Sequence of chain 1.B:
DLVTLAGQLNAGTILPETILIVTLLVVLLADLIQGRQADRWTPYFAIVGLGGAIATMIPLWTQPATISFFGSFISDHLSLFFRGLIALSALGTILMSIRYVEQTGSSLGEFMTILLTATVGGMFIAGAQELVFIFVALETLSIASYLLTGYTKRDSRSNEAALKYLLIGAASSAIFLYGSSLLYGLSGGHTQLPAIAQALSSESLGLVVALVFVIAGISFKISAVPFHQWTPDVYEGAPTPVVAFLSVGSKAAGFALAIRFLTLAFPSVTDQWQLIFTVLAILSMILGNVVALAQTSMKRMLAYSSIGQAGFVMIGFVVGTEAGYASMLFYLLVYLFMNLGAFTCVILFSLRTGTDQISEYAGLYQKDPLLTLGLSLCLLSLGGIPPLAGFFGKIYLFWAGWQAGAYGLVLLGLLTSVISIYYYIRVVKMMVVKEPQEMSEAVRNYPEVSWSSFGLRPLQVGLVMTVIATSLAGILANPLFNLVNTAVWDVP

A small-molecule ligand and the protein it binds are described below.
Small molecule (SMILES): C[C@@H]1CC[C@@]2(OC1)O[C@H]1[C@@H](O)[C@H]3[C@@H]4CC[C@H]5C[C@@H](O[C@@H]6O[C@H](CO)[C@H](O[C@@H]7O[C@H](CO)[C@@H](O)[C@H](O[C@@H]8OC[C@@H](O)[C@H](O)[C@H]8O)[C@H]7O[C@@H]7O[C@H](CO)[C@H](O)[C@H](O[C@@H]8O[C@H](CO)[C@@H](O)[C@H](O)[C@H]8O)[C@H]7O)[C@H](O)[C@H]6O)[C@H](O)C[C@]5(C)[C@H]4CC[C@]3(C)[C@H]1[C@@H]2C

Binding-site contacts:
Ligand atom C81 contacts residue ILE34 of chain 1.B at 3.9 Å (hydrophobic).
Ligand atom O25 contacts residue AJP1 of chain 1.KA at 4.2 Å.
Ligand atom C06 contacts residue VAL27 of chain 1.B at 4.5 Å (hydrophobic).
Ligand atom C06 contacts residue ALA31 of chain 1.B at 4.0 Å (hydrophobic).
Ligand atom O84 contacts residue VAL27 of chain 1.B at 3.4 Å.
Ligand atom C15 contacts residue GLN35 of chain 1.B at 3.5 Å.
Ligand atom C16 contacts residue AJP1 of chain 1.KA at 3.6 Å.
Ligand atom C13 contacts residue ALA31 of chain 1.B at 4.4 Å (hydrophobic).
Ligand atom C83 contacts residue ALA31 of chain 1.B at 3.6 Å (hydrophobic).
Ligand atom C02 contacts residue LEU30 of chain 1.B at 3.4 Å (hydrophobic).
Ligand atom C11 contacts residue AJP1 of chain 1.KA at 3.3 Å.
Ligand atom C19 contacts residue AJP1 of chain 1.KA at 4.0 Å.
Ligand atom C20 contacts residue GLN35 of chain 1.B at 4.3 Å.
Ligand atom C13 contacts residue GLN35 of chain 1.B at 2.5 Å.
Ligand atom C17 contacts residue AJP1 of chain 1.KA at 3.1 Å.
Ligand atom C14 contacts residue ILE34 of chain 1.B at 4.2 Å (hydrophobic).
Ligand atom C85 contacts residue LEU30 of chain 1.B at 3.5 Å (hydrophobic).
Ligand atom C23 contacts residue AJP1 of chain 1.KA at 3.5 Å.
Ligand atom C02 contacts residue VAL27 of chain 1.B at 4.4 Å (hydrophobic).
Ligand atom C13 contacts residue TRP42 of chain 1.B at 4.2 Å (hydrophobic).
Ligand atom C83 contacts residue ILE34 of chain 1.B at 4.1 Å (hydrophobic).
Ligand atom C01 contacts residue LEU30 of chain 1.B at 4.5 Å (hydrophobic).
Ligand atom C06 contacts residue LEU30 of chain 1.B at 4.4 Å (hydrophobic).
Ligand atom O79 contacts residue AJP1 of chain 1.KA at 4.2 Å.
Ligand atom C21 contacts residue GLN35 of chain 1.B at 3.5 Å.
Ligand atom C18 contacts residue AJP1 of chain 1.KA at 4.0 Å.
Ligand atom C10 contacts residue AJP1 of chain 1.KA at 4.0 Å.
Ligand atom C15 contacts residue AJP1 of chain 1.KA at 3.8 Å.
Ligand atom C85 contacts residue VAL27 of chain 1.B at 3.6 Å (hydrophobic).
Ligand atom C12 contacts residue GLN35 of chain 1.B at 3.9 Å.
Ligand atom C01 contacts residue VAL27 of chain 1.B at 3.8 Å (hydrophobic).
Ligand atom C83 contacts residue LEU30 of chain 1.B at 3.5 Å (hydrophobic).
Ligand atom O09 contacts residue AJP1 of chain 1.KA at 3.9 Å.
Ligand atom C03 contacts residue LEU30 of chain 1.B at 4.3 Å (hydrophobic).
Ligand atom C11 contacts residue GLN35 of chain 1.B at 4.3 Å.
Ligand atom C14 contacts residue GLN35 of chain 1.B at 2.6 Å.
Ligand atom C24 contacts residue AJP1 of chain 1.KA at 4.4 Å.
Ligand atom C22 contacts residue AJP1 of chain 1.KA at 4.2 Å.
Ligand atom C21 contacts residue AJP1 of chain 1.KA at 4.2 Å.
Ligand atom O79 contacts residue GLN38 of chain 1.B at 4.4 Å.